The protein below binds the small molecule below.
Small molecule (SMILES): O=P(O)(O)OC[C@H]1O[C@](O)(COP(=O)(O)O)[C@@H](O)[C@@H]1O

Binding-site contacts:
Ligand atom C3 contacts residue GLY434 of chain 1.B at 3.5 Å.
Ligand atom C3 contacts residue ARG432 of chain 1.B at 3.4 Å.
Ligand atom O5P contacts residue SER435 of chain 1.B at 3.0 Å (h-bond).
Ligand atom C6 contacts residue LEU347 of chain 1.B at 3.6 Å (hydrophobic).
Ligand atom O4 contacts residue TYR437 of chain 1.B at 2.8 Å (h-bond).
Ligand atom C1 contacts residue ARG405 of chain 1.B at 3.8 Å.
Ligand atom O2P contacts residue PRO433 of chain 1.B at 3.8 Å.
Ligand atom C5 contacts residue GLY434 of chain 1.B at 3.4 Å.
Ligand atom C6 contacts residue THR438 of chain 1.B at 3.4 Å.
Ligand atom O6P contacts residue SER435 of chain 1.B at 3.2 Å (h-bond).
Ligand atom P1 contacts residue ARG405 of chain 1.B at 3.5 Å.
Ligand atom P2 contacts residue THR349 of chain 1.B at 3.7 Å.
Ligand atom O6 contacts residue THR348 of chain 1.B at 3.6 Å.
Ligand atom O4 contacts residue GLY436 of chain 1.B at 3.7 Å.
Ligand atom C6 contacts residue SER353 of chain 1.B at 3.7 Å.
Ligand atom O6 contacts residue THR349 of chain 1.B at 3.2 Å (h-bond).
Ligand atom O2P contacts residue GLY434 of chain 1.B at 2.9 Å (h-bond).
Ligand atom O4 contacts residue GLY434 of chain 1.B at 2.5 Å (h-bond).
Ligand atom O5 contacts residue LEU347 of chain 1.B at 3.6 Å.
Ligand atom O3 contacts residue GLY430 of chain 1.B at 3.1 Å.
Ligand atom O1P contacts residue ARG405 of chain 1.B at 2.4 Å (salt-bridge).
Ligand atom O6P contacts residue SER353 of chain 1.B at 3.6 Å.
Ligand atom O5P contacts residue THR349 of chain 1.B at 3.3 Å (h-bond).
Ligand atom O3P contacts residue TRP398 of chain 1.B at 2.7 Å (h-bond).
Ligand atom O2 contacts residue LEU347 of chain 1.B at 3.5 Å.
Ligand atom O6P contacts residue GLY436 of chain 1.B at 2.9 Å (h-bond).
Ligand atom O4 contacts residue THR438 of chain 1.B at 3.5 Å (h-bond).
Ligand atom C4 contacts residue GLY434 of chain 1.B at 3.3 Å.
Ligand atom P2 contacts residue SER353 of chain 1.B at 3.6 Å.
Ligand atom P2 contacts residue SER435 of chain 1.B at 3.6 Å.
Ligand atom O3 contacts residue TRP398 of chain 1.B at 3.8 Å.
Ligand atom P2 contacts residue THR348 of chain 1.B at 3.5 Å.
Ligand atom O1 contacts residue GLY434 of chain 1.B at 3.7 Å.
Ligand atom O4P contacts residue SER353 of chain 1.B at 2.6 Å (h-bond).
Ligand atom O3 contacts residue ARG432 of chain 1.B at 2.8 Å (salt-bridge).
Ligand atom O5P contacts residue THR348 of chain 1.B at 3.6 Å (h-bond).
Ligand atom O3P contacts residue ARG405 of chain 1.B at 2.9 Å (salt-bridge).
Ligand atom O2 contacts residue GLY430 of chain 1.B at 3.4 Å (h-bond).
Ligand atom O5P contacts residue THR350 of chain 1.B at 2.7 Å (h-bond).
Ligand atom O4P contacts residue THR348 of chain 1.B at 2.5 Å (h-bond).

Sequence of chain 1.B:
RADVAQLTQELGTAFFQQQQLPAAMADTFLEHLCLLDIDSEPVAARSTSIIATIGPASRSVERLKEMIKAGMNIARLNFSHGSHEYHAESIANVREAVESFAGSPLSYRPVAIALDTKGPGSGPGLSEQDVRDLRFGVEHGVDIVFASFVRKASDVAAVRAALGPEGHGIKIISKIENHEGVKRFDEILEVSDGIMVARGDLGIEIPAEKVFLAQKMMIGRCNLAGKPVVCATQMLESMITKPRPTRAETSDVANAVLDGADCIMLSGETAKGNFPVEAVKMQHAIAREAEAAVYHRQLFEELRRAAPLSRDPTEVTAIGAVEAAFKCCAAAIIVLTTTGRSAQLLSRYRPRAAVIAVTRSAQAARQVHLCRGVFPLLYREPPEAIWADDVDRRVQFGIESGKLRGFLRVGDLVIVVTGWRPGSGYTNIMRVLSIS